Sequence of chain 1.E:
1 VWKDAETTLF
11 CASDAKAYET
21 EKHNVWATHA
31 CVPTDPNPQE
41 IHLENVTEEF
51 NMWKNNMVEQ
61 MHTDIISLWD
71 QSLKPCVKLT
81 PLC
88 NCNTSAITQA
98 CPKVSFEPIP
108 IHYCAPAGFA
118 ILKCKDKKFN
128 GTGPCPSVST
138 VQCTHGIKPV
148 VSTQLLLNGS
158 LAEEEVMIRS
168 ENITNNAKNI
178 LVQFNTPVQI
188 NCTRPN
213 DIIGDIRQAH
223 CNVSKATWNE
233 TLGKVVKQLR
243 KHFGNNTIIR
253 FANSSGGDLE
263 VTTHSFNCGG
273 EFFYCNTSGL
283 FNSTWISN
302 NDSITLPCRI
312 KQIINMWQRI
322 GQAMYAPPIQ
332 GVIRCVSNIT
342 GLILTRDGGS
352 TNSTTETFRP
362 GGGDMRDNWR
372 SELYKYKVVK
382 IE

The protein below binds the small molecule below.
Small molecule (SMILES): CC(=O)N[C@@H]1[C@@H](O)[C@H](O)[C@@H](CO)O[C@H]1O

Binding-site contacts:
Ligand atom C1 contacts residue ASN231 of chain 1.E at 1.4 Å.
Ligand atom N2 contacts residue ASN231 of chain 1.E at 2.9 Å (h-bond).
Ligand atom C7 contacts residue ASN231 of chain 1.E at 3.1 Å.
Ligand atom C3 contacts residue ASN231 of chain 1.E at 3.8 Å.
Ligand atom C2 contacts residue ASN231 of chain 1.E at 2.5 Å.
Ligand atom O5 contacts residue ASN231 of chain 1.E at 2.4 Å (h-bond).
Ligand atom O7 contacts residue ASN231 of chain 1.E at 3.0 Å (h-bond).
Ligand atom C4 contacts residue ASN231 of chain 1.E at 4.2 Å.
Ligand atom C5 contacts residue ASN231 of chain 1.E at 3.7 Å.
Ligand atom C8 contacts residue ASN231 of chain 1.E at 4.3 Å.